Sequence of chain 1.B:
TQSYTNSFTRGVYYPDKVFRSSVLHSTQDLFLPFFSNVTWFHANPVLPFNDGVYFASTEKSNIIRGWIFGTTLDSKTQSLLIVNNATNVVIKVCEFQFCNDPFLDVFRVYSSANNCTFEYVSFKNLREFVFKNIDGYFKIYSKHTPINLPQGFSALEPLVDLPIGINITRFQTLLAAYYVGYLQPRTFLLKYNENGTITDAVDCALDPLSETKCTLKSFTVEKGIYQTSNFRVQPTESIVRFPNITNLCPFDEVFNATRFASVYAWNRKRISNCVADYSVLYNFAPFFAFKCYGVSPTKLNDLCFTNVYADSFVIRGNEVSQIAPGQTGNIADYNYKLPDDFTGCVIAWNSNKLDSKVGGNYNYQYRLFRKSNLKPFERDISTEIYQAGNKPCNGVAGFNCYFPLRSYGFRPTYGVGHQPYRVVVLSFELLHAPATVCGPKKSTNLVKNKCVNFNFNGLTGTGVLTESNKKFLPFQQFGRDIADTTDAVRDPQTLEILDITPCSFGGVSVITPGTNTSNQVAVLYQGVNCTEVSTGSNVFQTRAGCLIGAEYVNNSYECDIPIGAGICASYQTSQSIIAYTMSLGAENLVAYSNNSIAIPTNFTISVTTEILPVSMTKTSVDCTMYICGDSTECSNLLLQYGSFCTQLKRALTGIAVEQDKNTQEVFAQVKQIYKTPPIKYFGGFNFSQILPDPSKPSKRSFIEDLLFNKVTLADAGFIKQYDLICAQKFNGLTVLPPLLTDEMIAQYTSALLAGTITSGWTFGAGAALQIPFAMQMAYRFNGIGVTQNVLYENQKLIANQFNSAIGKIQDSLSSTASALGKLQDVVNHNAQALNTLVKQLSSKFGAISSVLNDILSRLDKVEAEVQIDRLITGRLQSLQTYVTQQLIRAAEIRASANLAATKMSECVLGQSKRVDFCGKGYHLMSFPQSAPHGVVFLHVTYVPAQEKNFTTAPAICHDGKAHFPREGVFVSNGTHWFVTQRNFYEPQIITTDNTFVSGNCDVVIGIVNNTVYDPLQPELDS

Binding-site contacts:
Ligand atom O7 contacts residue GLN833 of chain 1.A at 2.7 Å (h-bond).
Ligand atom N2 contacts residue GLN833 of chain 1.A at 3.7 Å.
Ligand atom O5 contacts residue ASN613 of chain 1.B at 2.3 Å (h-bond).
Ligand atom C8 contacts residue GLN833 of chain 1.A at 4.4 Å.
Ligand atom C2 contacts residue ASN613 of chain 1.B at 2.5 Å.
Ligand atom C8 contacts residue ASN613 of chain 1.B at 3.9 Å.
Ligand atom N2 contacts residue ASN613 of chain 1.B at 2.9 Å (h-bond).
Ligand atom C4 contacts residue ASN613 of chain 1.B at 4.2 Å.
Ligand atom C3 contacts residue ASN613 of chain 1.B at 3.8 Å.
Ligand atom C3 contacts residue GLN833 of chain 1.A at 4.3 Å.
Ligand atom O7 contacts residue ILE831 of chain 1.A at 3.9 Å.
Ligand atom O7 contacts residue ASN613 of chain 1.B at 2.9 Å (h-bond).
Ligand atom C8 contacts residue ILE831 of chain 1.A at 3.6 Å (hydrophobic).
Ligand atom C7 contacts residue ASN613 of chain 1.B at 3.1 Å.
Ligand atom C8 contacts residue GLN641 of chain 1.B at 4.0 Å.
Ligand atom C1 contacts residue ASN613 of chain 1.B at 1.4 Å.
Ligand atom O3 contacts residue GLN833 of chain 1.A at 4.0 Å.
Ligand atom C7 contacts residue GLN833 of chain 1.A at 3.4 Å.
Ligand atom C5 contacts residue ASN613 of chain 1.B at 3.7 Å.
Ligand atom C2 contacts residue GLN833 of chain 1.A at 3.5 Å.

Sequence of chain 1.A:
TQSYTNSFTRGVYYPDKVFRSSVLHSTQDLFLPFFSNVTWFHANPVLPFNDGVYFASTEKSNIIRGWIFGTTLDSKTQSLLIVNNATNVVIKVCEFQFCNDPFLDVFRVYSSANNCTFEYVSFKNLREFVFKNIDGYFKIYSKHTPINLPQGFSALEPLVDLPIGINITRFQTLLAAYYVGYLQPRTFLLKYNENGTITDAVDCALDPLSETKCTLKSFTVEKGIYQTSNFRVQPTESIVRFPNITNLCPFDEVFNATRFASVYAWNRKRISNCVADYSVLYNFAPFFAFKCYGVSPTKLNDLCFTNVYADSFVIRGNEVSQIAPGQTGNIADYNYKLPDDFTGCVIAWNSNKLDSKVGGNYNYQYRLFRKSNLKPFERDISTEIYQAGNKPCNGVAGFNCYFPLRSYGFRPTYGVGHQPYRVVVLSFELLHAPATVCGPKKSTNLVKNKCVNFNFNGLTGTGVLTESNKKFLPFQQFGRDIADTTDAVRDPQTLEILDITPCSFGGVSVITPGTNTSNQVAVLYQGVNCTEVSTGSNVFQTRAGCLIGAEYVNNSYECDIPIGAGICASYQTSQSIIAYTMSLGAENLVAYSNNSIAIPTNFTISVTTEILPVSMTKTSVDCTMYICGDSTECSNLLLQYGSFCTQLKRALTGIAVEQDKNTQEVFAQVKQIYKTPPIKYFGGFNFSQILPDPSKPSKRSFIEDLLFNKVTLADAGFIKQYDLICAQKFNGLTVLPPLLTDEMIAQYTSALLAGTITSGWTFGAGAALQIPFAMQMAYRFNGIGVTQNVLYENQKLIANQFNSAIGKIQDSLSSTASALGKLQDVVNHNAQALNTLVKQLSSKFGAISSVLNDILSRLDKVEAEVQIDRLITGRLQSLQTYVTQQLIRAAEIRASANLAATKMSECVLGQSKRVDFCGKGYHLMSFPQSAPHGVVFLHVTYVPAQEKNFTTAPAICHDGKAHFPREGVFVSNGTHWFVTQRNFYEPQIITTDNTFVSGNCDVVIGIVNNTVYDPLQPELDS

A protein and the small-molecule ligand that binds it are described below.
Small molecule (SMILES): CC(=O)N[C@@H]1[C@@H](O)[C@H](O)[C@@H](CO)O[C@H]1O